Sequence of chain 1.A:
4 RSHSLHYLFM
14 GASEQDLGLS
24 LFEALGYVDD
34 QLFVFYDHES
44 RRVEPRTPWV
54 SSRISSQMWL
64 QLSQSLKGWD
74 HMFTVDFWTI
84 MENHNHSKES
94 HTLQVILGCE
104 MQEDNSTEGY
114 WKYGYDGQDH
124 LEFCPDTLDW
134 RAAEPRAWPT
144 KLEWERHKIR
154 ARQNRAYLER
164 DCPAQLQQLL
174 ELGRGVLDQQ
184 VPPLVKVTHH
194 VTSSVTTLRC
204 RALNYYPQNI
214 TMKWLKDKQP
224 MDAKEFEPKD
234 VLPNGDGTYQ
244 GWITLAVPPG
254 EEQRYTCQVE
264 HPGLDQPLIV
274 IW

Binding-site contacts:
Ligand atom O5 contacts residue PHE67 of chain 1.F at 4.0 Å.
Ligand atom C8 contacts residue TRP521 of chain 1.C at 3.8 Å (hydrophobic).
Ligand atom C3 contacts residue ASN197 of chain 1.F at 3.8 Å.
Ligand atom C5 contacts residue ASN197 of chain 1.F at 3.7 Å.
Ligand atom C4 contacts residue PHE67 of chain 1.F at 4.2 Å (hydrophobic).
Ligand atom O7 contacts residue TRP521 of chain 1.C at 3.8 Å.
Ligand atom N2 contacts residue ASN197 of chain 1.F at 2.8 Å (h-bond).
Ligand atom C6 contacts residue PHE67 of chain 1.F at 4.5 Å (hydrophobic).
Ligand atom C2 contacts residue ASN197 of chain 1.F at 2.5 Å.
Ligand atom O4 contacts residue PHE67 of chain 1.F at 3.9 Å.
Ligand atom C8 contacts residue ASN197 of chain 1.F at 4.2 Å.
Ligand atom C7 contacts residue TRP521 of chain 1.C at 4.1 Å (hydrophobic).
Ligand atom O7 contacts residue ARG149 of chain 1.A at 4.3 Å.
Ligand atom C7 contacts residue ASN197 of chain 1.F at 3.1 Å.
Ligand atom C8 contacts residue ARG149 of chain 1.A at 4.3 Å.
Ligand atom C1 contacts residue PHE67 of chain 1.F at 3.6 Å (hydrophobic).
Ligand atom O7 contacts residue ASN197 of chain 1.F at 3.0 Å (h-bond).
Ligand atom N2 contacts residue PHE67 of chain 1.F at 4.2 Å.
Ligand atom C8 contacts residue HIS150 of chain 1.A at 4.3 Å.
Ligand atom C6 contacts residue GLU263 of chain 1.F at 3.1 Å.
Ligand atom C1 contacts residue ASN197 of chain 1.F at 1.4 Å.
Ligand atom C4 contacts residue ASN197 of chain 1.F at 4.3 Å.
Ligand atom C2 contacts residue PHE67 of chain 1.F at 4.0 Å (hydrophobic).
Ligand atom C5 contacts residue PHE67 of chain 1.F at 3.8 Å (hydrophobic).
Ligand atom O6 contacts residue GLU263 of chain 1.F at 3.1 Å (salt-bridge).
Ligand atom O5 contacts residue ASN197 of chain 1.F at 2.4 Å (h-bond).
Ligand atom C3 contacts residue PHE67 of chain 1.F at 3.7 Å (hydrophobic).
Ligand atom O5 contacts residue PHE201 of chain 1.F at 4.1 Å.
Ligand atom C8 contacts residue LYS151 of chain 1.A at 3.9 Å.
Ligand atom O6 contacts residue PHE201 of chain 1.F at 3.9 Å.

Sequence of chain 1.F:
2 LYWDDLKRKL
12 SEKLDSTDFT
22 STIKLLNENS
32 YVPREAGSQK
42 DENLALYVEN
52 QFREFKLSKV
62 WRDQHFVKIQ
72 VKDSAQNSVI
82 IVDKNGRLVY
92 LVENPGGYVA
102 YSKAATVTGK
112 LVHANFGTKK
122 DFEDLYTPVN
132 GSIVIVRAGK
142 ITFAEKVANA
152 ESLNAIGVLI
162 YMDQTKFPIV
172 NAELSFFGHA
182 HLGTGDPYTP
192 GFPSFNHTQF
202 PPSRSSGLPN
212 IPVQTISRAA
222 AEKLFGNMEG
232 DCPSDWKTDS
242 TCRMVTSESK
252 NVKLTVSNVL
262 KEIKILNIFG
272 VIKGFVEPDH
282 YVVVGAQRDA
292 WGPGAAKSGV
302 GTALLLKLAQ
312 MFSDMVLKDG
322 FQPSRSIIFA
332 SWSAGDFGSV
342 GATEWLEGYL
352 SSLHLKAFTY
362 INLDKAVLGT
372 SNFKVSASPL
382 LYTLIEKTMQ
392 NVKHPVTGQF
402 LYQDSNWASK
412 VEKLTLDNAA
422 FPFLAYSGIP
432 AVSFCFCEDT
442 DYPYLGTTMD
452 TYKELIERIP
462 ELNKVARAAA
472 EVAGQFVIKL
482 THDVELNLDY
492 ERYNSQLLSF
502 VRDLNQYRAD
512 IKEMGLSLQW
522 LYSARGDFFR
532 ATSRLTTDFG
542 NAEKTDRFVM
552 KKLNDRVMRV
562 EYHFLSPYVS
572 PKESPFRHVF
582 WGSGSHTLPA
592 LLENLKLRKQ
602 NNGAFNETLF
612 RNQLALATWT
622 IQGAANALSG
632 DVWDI

Sequence of chain 1.C:
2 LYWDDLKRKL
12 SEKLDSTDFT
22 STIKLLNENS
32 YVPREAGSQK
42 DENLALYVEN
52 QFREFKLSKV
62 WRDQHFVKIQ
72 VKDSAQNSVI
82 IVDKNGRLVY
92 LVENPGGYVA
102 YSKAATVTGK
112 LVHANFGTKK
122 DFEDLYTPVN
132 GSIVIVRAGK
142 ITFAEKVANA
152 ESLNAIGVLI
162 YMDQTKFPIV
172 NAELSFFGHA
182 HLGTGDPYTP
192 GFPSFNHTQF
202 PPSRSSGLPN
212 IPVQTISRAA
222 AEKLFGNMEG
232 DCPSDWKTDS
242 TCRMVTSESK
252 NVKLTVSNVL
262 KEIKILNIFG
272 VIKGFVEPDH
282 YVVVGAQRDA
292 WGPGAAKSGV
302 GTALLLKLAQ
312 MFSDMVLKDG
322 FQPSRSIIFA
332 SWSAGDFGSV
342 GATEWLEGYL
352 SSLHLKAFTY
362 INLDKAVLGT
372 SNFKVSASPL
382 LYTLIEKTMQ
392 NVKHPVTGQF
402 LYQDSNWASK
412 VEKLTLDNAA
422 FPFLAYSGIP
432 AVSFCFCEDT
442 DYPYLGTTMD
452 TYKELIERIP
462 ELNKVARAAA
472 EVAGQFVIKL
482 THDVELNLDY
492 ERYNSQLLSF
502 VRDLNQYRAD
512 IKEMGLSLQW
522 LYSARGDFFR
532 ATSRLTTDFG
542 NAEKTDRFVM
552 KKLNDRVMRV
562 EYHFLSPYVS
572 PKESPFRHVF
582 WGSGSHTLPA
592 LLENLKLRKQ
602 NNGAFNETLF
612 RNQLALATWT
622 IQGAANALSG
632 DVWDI

A protein and the small-molecule ligand that binds it are described below.
Small molecule (SMILES): CC(=O)N[C@@H]1[C@@H](O)[C@H](O)[C@@H](CO)O[C@H]1O